Sequence of chain 1.A:
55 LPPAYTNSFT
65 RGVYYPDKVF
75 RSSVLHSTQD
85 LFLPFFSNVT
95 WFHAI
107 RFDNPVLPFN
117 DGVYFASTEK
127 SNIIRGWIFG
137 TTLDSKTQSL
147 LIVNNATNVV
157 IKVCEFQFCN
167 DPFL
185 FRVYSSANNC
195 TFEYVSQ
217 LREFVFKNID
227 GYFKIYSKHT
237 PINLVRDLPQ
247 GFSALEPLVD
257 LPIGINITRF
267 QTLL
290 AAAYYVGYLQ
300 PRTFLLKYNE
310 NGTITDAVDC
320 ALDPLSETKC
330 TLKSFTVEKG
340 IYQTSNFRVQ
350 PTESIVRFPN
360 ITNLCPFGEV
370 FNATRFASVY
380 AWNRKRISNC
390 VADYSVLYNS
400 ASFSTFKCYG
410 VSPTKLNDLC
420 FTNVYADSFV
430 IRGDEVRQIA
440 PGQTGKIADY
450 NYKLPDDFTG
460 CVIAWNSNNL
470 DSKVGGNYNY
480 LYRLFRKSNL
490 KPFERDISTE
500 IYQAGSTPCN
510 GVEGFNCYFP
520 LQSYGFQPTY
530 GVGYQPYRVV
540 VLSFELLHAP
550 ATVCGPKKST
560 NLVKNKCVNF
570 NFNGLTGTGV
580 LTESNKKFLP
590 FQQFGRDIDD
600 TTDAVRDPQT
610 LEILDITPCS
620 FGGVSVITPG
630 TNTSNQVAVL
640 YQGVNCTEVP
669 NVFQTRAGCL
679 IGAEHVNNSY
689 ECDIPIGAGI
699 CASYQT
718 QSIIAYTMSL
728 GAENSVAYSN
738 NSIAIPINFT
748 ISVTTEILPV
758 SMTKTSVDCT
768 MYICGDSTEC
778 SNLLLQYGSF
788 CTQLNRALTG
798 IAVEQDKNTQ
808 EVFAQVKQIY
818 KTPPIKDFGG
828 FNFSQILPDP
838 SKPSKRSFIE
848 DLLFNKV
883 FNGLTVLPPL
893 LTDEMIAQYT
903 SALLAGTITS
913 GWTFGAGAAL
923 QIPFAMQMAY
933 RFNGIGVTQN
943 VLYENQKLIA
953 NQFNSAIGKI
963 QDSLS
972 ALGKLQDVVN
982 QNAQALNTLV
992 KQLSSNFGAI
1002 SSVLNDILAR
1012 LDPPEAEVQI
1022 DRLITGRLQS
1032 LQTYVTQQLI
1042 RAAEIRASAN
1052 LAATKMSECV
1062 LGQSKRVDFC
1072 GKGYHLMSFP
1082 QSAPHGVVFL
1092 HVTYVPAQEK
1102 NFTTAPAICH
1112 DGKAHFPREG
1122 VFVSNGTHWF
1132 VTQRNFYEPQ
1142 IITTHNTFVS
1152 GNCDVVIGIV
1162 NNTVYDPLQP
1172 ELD

A small-molecule ligand and the protein it binds are described below.
Small molecule (SMILES): CC(=O)N[C@H]1[C@H](O[C@H]2[C@H](O)[C@@H](NC(C)=O)CO[C@@H]2CO)O[C@H](CO)[C@@H](O)[C@@H]1O

Binding-site contacts:
Ligand atom C4 contacts residue ASN1126 of chain 1.A at 4.2 Å.
Ligand atom C1 contacts residue PHE1131 of chain 1.A at 4.5 Å (hydrophobic).
Ligand atom C3 contacts residue THR1128 of chain 1.A at 3.6 Å.
Ligand atom O7 contacts residue ASN1126 of chain 1.A at 3.4 Å (h-bond).
Ligand atom C5 contacts residue HIS1129 of chain 1.A at 3.8 Å.
Ligand atom C8 contacts residue HIS1129 of chain 1.A at 4.1 Å.
Ligand atom C7 contacts residue HIS1129 of chain 1.A at 3.7 Å.
Ligand atom C8 contacts residue ASN1126 of chain 1.A at 3.7 Å.
Ligand atom C2 contacts residue ASN1126 of chain 1.A at 2.5 Å.
Ligand atom C1 contacts residue ASN1126 of chain 1.A at 1.4 Å.
Ligand atom N2 contacts residue ASN1126 of chain 1.A at 2.9 Å (h-bond).
Ligand atom C7 contacts residue THR1128 of chain 1.A at 4.4 Å.
Ligand atom C2 contacts residue THR1128 of chain 1.A at 3.7 Å.
Ligand atom C4 contacts residue HIS1129 of chain 1.A at 4.3 Å.
Ligand atom C7 contacts residue ASN1126 of chain 1.A at 3.3 Å.
Ligand atom O5 contacts residue ASN1126 of chain 1.A at 2.4 Å (h-bond).
Ligand atom C3 contacts residue ASN1126 of chain 1.A at 3.8 Å.
Ligand atom C6 contacts residue PHE1131 of chain 1.A at 3.7 Å (hydrophobic).
Ligand atom O4 contacts residue HIS1129 of chain 1.A at 4.0 Å.
Ligand atom O3 contacts residue THR1128 of chain 1.A at 4.4 Å.
Ligand atom O7 contacts residue HIS1129 of chain 1.A at 3.0 Å (h-bond).
Ligand atom C1 contacts residue THR1128 of chain 1.A at 3.8 Å.
Ligand atom O5 contacts residue PHE1131 of chain 1.A at 3.9 Å.
Ligand atom C5 contacts residue PHE1131 of chain 1.A at 4.1 Å (hydrophobic).
Ligand atom C8 contacts residue THR1128 of chain 1.A at 4.0 Å.
Ligand atom C5 contacts residue ASN1126 of chain 1.A at 3.7 Å.
Ligand atom N2 contacts residue THR1128 of chain 1.A at 3.3 Å (h-bond).
Ligand atom C6 contacts residue HIS1129 of chain 1.A at 4.3 Å.